Sequence of chain 1.A:
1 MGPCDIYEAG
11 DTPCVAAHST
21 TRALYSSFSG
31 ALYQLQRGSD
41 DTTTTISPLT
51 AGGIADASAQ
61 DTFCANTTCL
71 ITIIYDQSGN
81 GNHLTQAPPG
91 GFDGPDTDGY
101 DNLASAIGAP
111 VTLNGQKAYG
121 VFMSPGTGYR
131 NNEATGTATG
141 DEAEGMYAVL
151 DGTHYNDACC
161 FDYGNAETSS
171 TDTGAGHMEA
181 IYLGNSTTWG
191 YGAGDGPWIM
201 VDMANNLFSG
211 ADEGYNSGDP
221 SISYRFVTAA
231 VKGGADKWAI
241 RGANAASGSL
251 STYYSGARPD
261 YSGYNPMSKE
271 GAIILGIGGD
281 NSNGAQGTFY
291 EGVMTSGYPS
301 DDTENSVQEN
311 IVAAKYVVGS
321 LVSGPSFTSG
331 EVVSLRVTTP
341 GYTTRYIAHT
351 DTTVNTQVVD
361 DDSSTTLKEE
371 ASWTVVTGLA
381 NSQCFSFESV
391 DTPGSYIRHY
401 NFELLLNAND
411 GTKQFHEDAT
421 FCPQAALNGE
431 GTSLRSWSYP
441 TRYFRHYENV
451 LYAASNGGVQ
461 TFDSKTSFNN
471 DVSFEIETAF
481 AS

Binding-site contacts:
Ligand atom C3 contacts residue ASP471 of chain 1.A at 3.5 Å.
Ligand atom O2 contacts residue THR466 of chain 1.A at 3.9 Å.
Ligand atom C2 contacts residue ASP471 of chain 1.A at 3.5 Å.
Ligand atom C5 contacts residue TYR447 of chain 1.A at 4.5 Å (hydrophobic).
Ligand atom O3 contacts residue ASP471 of chain 1.A at 2.7 Å (salt-bridge).
Ligand atom O4 contacts residue TYR342 of chain 1.A at 4.3 Å.
Ligand atom C5 contacts residue HIS446 of chain 1.A at 3.6 Å.
Ligand atom O2 contacts residue ARG445 of chain 1.A at 3.5 Å (salt-bridge).
Ligand atom O5 contacts residue ASN449 of chain 1.A at 2.7 Å (h-bond).
Ligand atom C1 contacts residue TYR447 of chain 1.A at 4.1 Å (hydrophobic).
Ligand atom O2 contacts residue ASP471 of chain 1.A at 2.6 Å (salt-bridge).
Ligand atom C5 contacts residue GLU448 of chain 1.A at 3.4 Å.
Ligand atom O5 contacts residue HIS446 of chain 1.A at 3.0 Å (h-bond).
Ligand atom O5 contacts residue GLU448 of chain 1.A at 2.6 Å (salt-bridge).
Ligand atom C5 contacts residue ASN449 of chain 1.A at 3.6 Å.
Ligand atom O3 contacts residue THR339 of chain 1.A at 3.6 Å.
Ligand atom C4 contacts residue GLU448 of chain 1.A at 3.6 Å.
Ligand atom O3 contacts residue TYR342 of chain 1.A at 3.8 Å.
Ligand atom C2 contacts residue HIS446 of chain 1.A at 4.5 Å.
Ligand atom O2 contacts residue TYR447 of chain 1.A at 3.8 Å.
Ligand atom C4 contacts residue HIS446 of chain 1.A at 4.2 Å.
Ligand atom O5 contacts residue TYR447 of chain 1.A at 3.4 Å.
Ligand atom C3 contacts residue TYR342 of chain 1.A at 4.5 Å (hydrophobic).
Ligand atom C3 contacts residue HIS446 of chain 1.A at 3.8 Å.
Ligand atom C3 contacts residue GLU448 of chain 1.A at 4.2 Å.
Ligand atom O4 contacts residue GLU448 of chain 1.A at 2.8 Å (salt-bridge).
Ligand atom O3 contacts residue HIS446 of chain 1.A at 3.3 Å.
Ligand atom O4 contacts residue TYR447 of chain 1.A at 3.8 Å.
Ligand atom C5 contacts residue TYR342 of chain 1.A at 3.5 Å (hydrophobic).
Ligand atom O3 contacts residue SER467 of chain 1.A at 4.0 Å.
Ligand atom C1 contacts residue GLU448 of chain 1.A at 3.7 Å.
Ligand atom O2 contacts residue HIS446 of chain 1.A at 3.8 Å.
Ligand atom C4 contacts residue TYR342 of chain 1.A at 3.6 Å (hydrophobic).
Ligand atom O2 contacts residue SER467 of chain 1.A at 4.4 Å.

The small molecule below binds the protein below.
Small molecule (SMILES): OC[C@@H]1O[C@@H](OC[C@@H]2O[C@@H](O)[C@H](O)[C@H]2O)[C@H](O)[C@H]1O